This small molecule binds to this protein.
Small molecule (SMILES): CC(=O)N[C@H]1[C@H](O[C@H]2[C@H](O)[C@@H](NC(C)=O)CO[C@@H]2CO)O[C@H](CO)[C@@H](O)[C@@H]1O

Sequence of chain 1.A:
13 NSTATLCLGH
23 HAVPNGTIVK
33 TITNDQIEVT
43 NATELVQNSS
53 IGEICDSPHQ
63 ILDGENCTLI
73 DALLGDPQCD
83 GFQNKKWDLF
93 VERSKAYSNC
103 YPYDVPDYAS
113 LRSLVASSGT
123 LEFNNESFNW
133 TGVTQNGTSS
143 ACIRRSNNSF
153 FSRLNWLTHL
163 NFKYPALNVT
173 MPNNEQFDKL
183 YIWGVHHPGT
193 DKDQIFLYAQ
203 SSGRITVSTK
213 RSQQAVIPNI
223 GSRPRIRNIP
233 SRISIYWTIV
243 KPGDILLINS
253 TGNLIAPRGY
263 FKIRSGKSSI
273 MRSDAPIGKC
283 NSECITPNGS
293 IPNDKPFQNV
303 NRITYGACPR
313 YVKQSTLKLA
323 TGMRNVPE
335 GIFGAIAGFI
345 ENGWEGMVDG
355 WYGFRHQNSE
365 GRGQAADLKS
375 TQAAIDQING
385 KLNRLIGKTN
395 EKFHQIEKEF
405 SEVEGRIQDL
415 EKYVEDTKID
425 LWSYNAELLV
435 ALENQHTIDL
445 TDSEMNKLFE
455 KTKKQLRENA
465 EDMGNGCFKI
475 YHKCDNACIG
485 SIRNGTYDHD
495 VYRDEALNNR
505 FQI

Binding-site contacts:
Ligand atom C3 contacts residue SER224 of chain 1.A at 4.4 Å.
Ligand atom O5 contacts residue ARG227 of chain 1.A at 4.4 Å.
Ligand atom O6 contacts residue ARG227 of chain 1.A at 4.1 Å.
Ligand atom O6 contacts residue THR172 of chain 2.A at 4.2 Å.
Ligand atom O7 contacts residue PRO226 of chain 1.A at 3.5 Å.
Ligand atom C4 contacts residue ARG227 of chain 1.A at 4.0 Å.
Ligand atom C2 contacts residue ARG227 of chain 1.A at 4.2 Å.
Ligand atom C5 contacts residue LEU249 of chain 2.A at 4.0 Å (hydrophobic).
Ligand atom C6 contacts residue ARG227 of chain 1.A at 4.1 Å.
Ligand atom C7 contacts residue ASN170 of chain 2.A at 3.3 Å.
Ligand atom C4 contacts residue ASN170 of chain 2.A at 4.1 Å.
Ligand atom C8 contacts residue ILE247 of chain 2.A at 4.1 Å (hydrophobic).
Ligand atom C7 contacts residue PRO226 of chain 1.A at 4.1 Å (hydrophobic).
Ligand atom C3 contacts residue ASN170 of chain 2.A at 3.6 Å.
Ligand atom O5 contacts residue THR172 of chain 2.A at 4.0 Å.
Ligand atom C3 contacts residue ARG227 of chain 1.A at 4.4 Å.
Ligand atom O3 contacts residue ASN170 of chain 2.A at 4.5 Å.
Ligand atom C2 contacts residue ASN170 of chain 2.A at 2.1 Å.
Ligand atom O7 contacts residue ARG225 of chain 1.A at 3.8 Å.
Ligand atom C5 contacts residue ASN170 of chain 2.A at 3.6 Å.
Ligand atom C8 contacts residue PRO226 of chain 1.A at 3.8 Å (hydrophobic).
Ligand atom C5 contacts residue ARG227 of chain 1.A at 4.5 Å.
Ligand atom C7 contacts residue ARG227 of chain 1.A at 4.0 Å.
Ligand atom O5 contacts residue ASN170 of chain 2.A at 2.4 Å (h-bond).
Ligand atom N2 contacts residue SER224 of chain 1.A at 4.1 Å.
Ligand atom C8 contacts residue ARG227 of chain 1.A at 4.2 Å.
Ligand atom N2 contacts residue ASN170 of chain 2.A at 2.6 Å (h-bond).
Ligand atom C5 contacts residue THR172 of chain 2.A at 4.0 Å.
Ligand atom O5 contacts residue LEU249 of chain 2.A at 4.1 Å.
Ligand atom C6 contacts residue THR172 of chain 2.A at 3.4 Å.
Ligand atom O7 contacts residue ARG227 of chain 1.A at 3.2 Å (salt-bridge).
Ligand atom C1 contacts residue LEU249 of chain 2.A at 4.3 Å (hydrophobic).
Ligand atom C1 contacts residue ASN170 of chain 2.A at 1.4 Å.
Ligand atom O7 contacts residue ASN170 of chain 2.A at 3.5 Å (h-bond).
Ligand atom O3 contacts residue ARG227 of chain 1.A at 3.9 Å.

Sequence of chain 2.A:
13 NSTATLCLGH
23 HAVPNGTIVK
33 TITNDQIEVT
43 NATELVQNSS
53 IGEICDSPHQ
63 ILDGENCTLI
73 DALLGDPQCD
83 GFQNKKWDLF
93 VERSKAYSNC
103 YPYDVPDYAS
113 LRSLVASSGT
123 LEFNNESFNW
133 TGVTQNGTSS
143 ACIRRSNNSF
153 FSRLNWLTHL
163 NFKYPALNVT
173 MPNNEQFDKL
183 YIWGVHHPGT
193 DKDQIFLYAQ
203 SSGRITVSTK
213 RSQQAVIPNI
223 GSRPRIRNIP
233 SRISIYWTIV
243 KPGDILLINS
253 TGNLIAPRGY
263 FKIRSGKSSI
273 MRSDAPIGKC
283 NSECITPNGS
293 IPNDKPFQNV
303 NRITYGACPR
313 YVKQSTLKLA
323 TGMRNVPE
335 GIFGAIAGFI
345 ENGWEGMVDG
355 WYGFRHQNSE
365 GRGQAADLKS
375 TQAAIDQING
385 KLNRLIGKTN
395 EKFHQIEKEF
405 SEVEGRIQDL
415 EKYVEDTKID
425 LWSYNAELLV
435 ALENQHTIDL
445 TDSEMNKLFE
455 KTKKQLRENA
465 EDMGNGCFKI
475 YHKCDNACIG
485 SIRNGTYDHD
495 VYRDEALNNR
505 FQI